This protein binds this small molecule.
Small molecule (SMILES): Nc1ccn([C@@H]2O[C@H](CO)[C@@H](O)C2(F)F)c(=O)n1

Sequence of chain 1.D:
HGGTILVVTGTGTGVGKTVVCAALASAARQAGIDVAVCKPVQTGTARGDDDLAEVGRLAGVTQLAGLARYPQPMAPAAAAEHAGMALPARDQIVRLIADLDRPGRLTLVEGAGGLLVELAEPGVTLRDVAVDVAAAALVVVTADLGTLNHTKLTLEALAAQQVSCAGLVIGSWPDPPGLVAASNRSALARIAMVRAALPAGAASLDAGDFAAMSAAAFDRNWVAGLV

Binding-site contacts:
Ligand atom N3 contacts residue ALA207 of chain 1.D at 3.0 Å (h-bond).
Ligand atom C4 contacts residue ALA207 of chain 1.D at 3.9 Å (hydrophobic).
Ligand atom F1 contacts residue ALA208 of chain 1.D at 3.1 Å.
Ligand atom C2 contacts residue ALA205 of chain 1.D at 3.6 Å (hydrophobic).
Ligand atom O2 contacts residue ALA205 of chain 1.D at 3.8 Å.
Ligand atom N3 contacts residue ALA208 of chain 1.D at 3.5 Å (h-bond).
Ligand atom F2 contacts residue ALA208 of chain 1.D at 3.7 Å.
Ligand atom N3 contacts residue GLY206 of chain 1.D at 3.7 Å.
Ligand atom N1 contacts residue VAL24 of chain 1.D at 4.0 Å.
Ligand atom C5' contacts residue SO41 of chain 1.J at 3.0 Å.
Ligand atom C2' contacts residue ALA208 of chain 1.D at 3.9 Å (hydrophobic).
Ligand atom O5' contacts residue GLY19 of chain 1.D at 3.1 Å (h-bond).
Ligand atom O2 contacts residue ALA207 of chain 1.D at 3.5 Å (h-bond).
Ligand atom O5' contacts residue GLY21 of chain 1.D at 3.7 Å.
Ligand atom C4 contacts residue ALA205 of chain 1.D at 4.0 Å (hydrophobic).
Ligand atom N3 contacts residue PRO204 of chain 1.D at 3.7 Å.
Ligand atom N4 contacts residue VAL24 of chain 1.D at 3.7 Å.
Ligand atom O2 contacts residue ALA208 of chain 1.D at 3.0 Å (h-bond).
Ligand atom O2 contacts residue GLY206 of chain 1.D at 3.7 Å.
Ligand atom O5' contacts residue VAL20 of chain 1.D at 3.8 Å.
Ligand atom N4 contacts residue ALA207 of chain 1.D at 3.6 Å.
Ligand atom C4 contacts residue VAL24 of chain 1.D at 3.8 Å (hydrophobic).
Ligand atom N4 contacts residue SER177 of chain 1.D at 4.1 Å.
Ligand atom N4 contacts residue GLY176 of chain 1.D at 2.9 Å (h-bond).
Ligand atom C5' contacts residue GLY21 of chain 1.D at 3.8 Å.
Ligand atom N4 contacts residue LEU203 of chain 1.D at 3.6 Å.
Ligand atom F2 contacts residue VAL24 of chain 1.D at 3.0 Å.
Ligand atom F2 contacts residue GLU59 of chain 1.D at 4.0 Å.
Ligand atom C2 contacts residue ALA207 of chain 1.D at 3.7 Å (hydrophobic).
Ligand atom N4 contacts residue PRO204 of chain 1.D at 2.6 Å (h-bond).
Ligand atom C5 contacts residue VAL24 of chain 1.D at 3.9 Å (hydrophobic).
Ligand atom C5 contacts residue GLY176 of chain 1.D at 3.0 Å.
Ligand atom N3 contacts residue ALA205 of chain 1.D at 3.5 Å (h-bond).
Ligand atom C2 contacts residue ALA208 of chain 1.D at 3.5 Å (hydrophobic).
Ligand atom C2 contacts residue GLY206 of chain 1.D at 4.1 Å.
Ligand atom C4 contacts residue PRO204 of chain 1.D at 3.5 Å (hydrophobic).
Ligand atom C5 contacts residue SER177 of chain 1.D at 3.8 Å.
Ligand atom C4 contacts residue GLY176 of chain 1.D at 3.4 Å.
Ligand atom O5' contacts residue SO41 of chain 1.J at 2.6 Å (h-bond).
Ligand atom C6 contacts residue VAL24 of chain 1.D at 3.9 Å (hydrophobic).